The protein below binds the small molecule below.
Small molecule (SMILES): Cc1cn([C@H]2C[C@H](OP(=O)(O)O)[C@@H](COP(=O)(O)O)O2)c(=O)[nH]c1=O

Sequence of chain 1.A:
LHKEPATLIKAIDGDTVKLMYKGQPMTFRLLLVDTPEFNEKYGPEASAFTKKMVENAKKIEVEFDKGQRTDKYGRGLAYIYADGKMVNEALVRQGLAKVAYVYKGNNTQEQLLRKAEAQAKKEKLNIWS

Binding-site contacts:
Ligand atom P2 contacts residue ARG35 of chain 1.A at 3.6 Å.
Ligand atom O6P contacts residue TYR107 of chain 1.A at 4.0 Å.
Ligand atom O2P contacts residue TYR79 of chain 1.A at 2.5 Å (h-bond).
Ligand atom N3 contacts residue TYR109 of chain 1.A at 3.5 Å.
Ligand atom C4 contacts residue LEU83 of chain 1.A at 3.7 Å (hydrophobic).
Ligand atom C5M contacts residue ARG35 of chain 1.A at 3.7 Å.
Ligand atom P2 contacts residue ARG81 of chain 1.A at 4.0 Å.
Ligand atom O4 contacts residue LEU83 of chain 1.A at 3.7 Å.
Ligand atom C5' contacts residue ARG81 of chain 1.A at 4.0 Å.
Ligand atom O2 contacts residue ASP77 of chain 1.A at 3.8 Å.
Ligand atom O4' contacts residue ARG81 of chain 1.A at 3.0 Å (salt-bridge).
Ligand atom C2' contacts residue TYR107 of chain 1.A at 3.8 Å (hydrophobic).
Ligand atom O4P contacts residue ARG35 of chain 1.A at 2.8 Å (salt-bridge).
Ligand atom P1 contacts residue LYS78 of chain 1.A at 3.6 Å.
Ligand atom O4 contacts residue TYR109 of chain 1.A at 3.9 Å.
Ligand atom C2' contacts residue TYR109 of chain 1.A at 3.5 Å (hydrophobic).
Ligand atom C1' contacts residue ARG81 of chain 1.A at 4.0 Å.
Ligand atom O6P contacts residue ARG35 of chain 1.A at 2.8 Å (salt-bridge).
Ligand atom O4P contacts residue ARG81 of chain 1.A at 2.8 Å (salt-bridge).
Ligand atom O1P contacts residue LYS78 of chain 1.A at 2.6 Å (salt-bridge).
Ligand atom O1P contacts residue TYR79 of chain 1.A at 3.5 Å (h-bond).
Ligand atom C5M contacts residue LEU36 of chain 1.A at 4.0 Å (hydrophobic).
Ligand atom O4 contacts residue LEU37 of chain 1.A at 3.8 Å.
Ligand atom C4' contacts residue ARG81 of chain 1.A at 3.8 Å.
Ligand atom C5' contacts residue TYR107 of chain 1.A at 3.5 Å (hydrophobic).
Ligand atom C3' contacts residue TYR107 of chain 1.A at 3.9 Å (hydrophobic).
Ligand atom O3' contacts residue LYS78 of chain 1.A at 3.4 Å (salt-bridge).
Ligand atom P1 contacts residue TYR79 of chain 1.A at 3.6 Å.
Ligand atom O5' contacts residue ARG35 of chain 1.A at 3.7 Å.
Ligand atom C4 contacts residue TYR109 of chain 1.A at 3.6 Å (hydrophobic).
Ligand atom C2 contacts residue ASP77 of chain 1.A at 4.0 Å.
Ligand atom O6P contacts residue ASP40 of chain 1.A at 3.3 Å (salt-bridge).
Ligand atom N3 contacts residue LEU83 of chain 1.A at 3.9 Å.
Ligand atom C5 contacts residue TYR107 of chain 1.A at 4.0 Å (hydrophobic).
Ligand atom C2 contacts residue TYR109 of chain 1.A at 3.9 Å (hydrophobic).
Ligand atom C6 contacts residue ARG81 of chain 1.A at 4.0 Å.
Ligand atom O5' contacts residue ARG81 of chain 1.A at 3.1 Å (salt-bridge).
Ligand atom O4' contacts residue TYR79 of chain 1.A at 4.0 Å.
Ligand atom O6P contacts residue CA1 of chain 1.C at 3.2 Å.
Ligand atom C5M contacts residue TYR107 of chain 1.A at 3.8 Å (hydrophobic).